Binding-site contacts:
Ligand atom O6 contacts residue LEU368 of chain 1.B at 3.5 Å.
Ligand atom O5 contacts residue ASN343 of chain 1.B at 2.4 Å (h-bond).
Ligand atom O5 contacts residue GLY339 of chain 1.B at 4.0 Å.
Ligand atom C5 contacts residue ASN343 of chain 1.B at 3.5 Å.
Ligand atom O6 contacts residue PHE338 of chain 1.B at 4.5 Å.
Ligand atom C2 contacts residue ASN343 of chain 1.B at 2.6 Å.
Ligand atom C3 contacts residue ASN343 of chain 1.B at 3.6 Å.
Ligand atom C4 contacts residue ASN343 of chain 1.B at 4.1 Å.
Ligand atom C5 contacts residue GLY339 of chain 1.B at 4.4 Å.
Ligand atom N2 contacts residue ASN343 of chain 1.B at 2.9 Å (h-bond).
Ligand atom O6 contacts residue PHE342 of chain 1.B at 4.5 Å.
Ligand atom C6 contacts residue GLY339 of chain 1.B at 4.1 Å.
Ligand atom O6 contacts residue GLY339 of chain 1.B at 3.0 Å.
Ligand atom C7 contacts residue ASN343 of chain 1.B at 4.0 Å.
Ligand atom C6 contacts residue LEU368 of chain 1.B at 4.1 Å (hydrophobic).
Ligand atom O6 contacts residue ASN343 of chain 1.B at 4.5 Å.
Ligand atom C1 contacts residue ASN343 of chain 1.B at 1.4 Å.

A small-molecule ligand and the protein it binds are described below.
Small molecule (SMILES): CC(=O)N[C@@H]1[C@@H](O)[C@H](O)[C@@H](CO)O[C@H]1O

Sequence of chain 1.B:
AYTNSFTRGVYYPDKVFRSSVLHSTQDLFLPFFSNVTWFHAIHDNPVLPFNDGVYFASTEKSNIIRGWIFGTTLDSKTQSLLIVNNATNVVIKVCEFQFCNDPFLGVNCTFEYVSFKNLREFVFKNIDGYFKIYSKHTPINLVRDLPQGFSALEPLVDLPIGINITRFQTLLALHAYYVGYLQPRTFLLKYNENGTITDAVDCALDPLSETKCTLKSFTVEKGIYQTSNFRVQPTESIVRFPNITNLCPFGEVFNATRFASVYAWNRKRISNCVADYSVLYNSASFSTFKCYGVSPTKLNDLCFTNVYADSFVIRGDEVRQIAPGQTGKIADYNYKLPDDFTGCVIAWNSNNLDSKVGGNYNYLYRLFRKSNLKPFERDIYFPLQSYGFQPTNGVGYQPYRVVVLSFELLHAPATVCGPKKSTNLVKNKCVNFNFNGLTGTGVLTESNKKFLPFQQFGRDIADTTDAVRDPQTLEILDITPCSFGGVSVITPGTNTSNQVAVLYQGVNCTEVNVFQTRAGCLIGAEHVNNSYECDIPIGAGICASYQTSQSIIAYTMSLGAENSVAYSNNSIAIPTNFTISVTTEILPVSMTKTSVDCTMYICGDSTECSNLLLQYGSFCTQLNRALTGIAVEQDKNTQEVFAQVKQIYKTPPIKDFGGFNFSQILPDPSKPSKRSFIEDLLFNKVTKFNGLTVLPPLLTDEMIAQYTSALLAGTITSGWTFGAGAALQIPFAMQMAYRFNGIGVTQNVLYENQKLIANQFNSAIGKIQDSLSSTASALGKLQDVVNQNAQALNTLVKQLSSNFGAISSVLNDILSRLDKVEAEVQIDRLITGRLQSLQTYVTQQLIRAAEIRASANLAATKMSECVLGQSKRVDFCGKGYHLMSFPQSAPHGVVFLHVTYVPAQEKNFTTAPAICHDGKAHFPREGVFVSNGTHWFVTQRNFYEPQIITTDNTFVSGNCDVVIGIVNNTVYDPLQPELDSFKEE